Sequence of chain 1.D:
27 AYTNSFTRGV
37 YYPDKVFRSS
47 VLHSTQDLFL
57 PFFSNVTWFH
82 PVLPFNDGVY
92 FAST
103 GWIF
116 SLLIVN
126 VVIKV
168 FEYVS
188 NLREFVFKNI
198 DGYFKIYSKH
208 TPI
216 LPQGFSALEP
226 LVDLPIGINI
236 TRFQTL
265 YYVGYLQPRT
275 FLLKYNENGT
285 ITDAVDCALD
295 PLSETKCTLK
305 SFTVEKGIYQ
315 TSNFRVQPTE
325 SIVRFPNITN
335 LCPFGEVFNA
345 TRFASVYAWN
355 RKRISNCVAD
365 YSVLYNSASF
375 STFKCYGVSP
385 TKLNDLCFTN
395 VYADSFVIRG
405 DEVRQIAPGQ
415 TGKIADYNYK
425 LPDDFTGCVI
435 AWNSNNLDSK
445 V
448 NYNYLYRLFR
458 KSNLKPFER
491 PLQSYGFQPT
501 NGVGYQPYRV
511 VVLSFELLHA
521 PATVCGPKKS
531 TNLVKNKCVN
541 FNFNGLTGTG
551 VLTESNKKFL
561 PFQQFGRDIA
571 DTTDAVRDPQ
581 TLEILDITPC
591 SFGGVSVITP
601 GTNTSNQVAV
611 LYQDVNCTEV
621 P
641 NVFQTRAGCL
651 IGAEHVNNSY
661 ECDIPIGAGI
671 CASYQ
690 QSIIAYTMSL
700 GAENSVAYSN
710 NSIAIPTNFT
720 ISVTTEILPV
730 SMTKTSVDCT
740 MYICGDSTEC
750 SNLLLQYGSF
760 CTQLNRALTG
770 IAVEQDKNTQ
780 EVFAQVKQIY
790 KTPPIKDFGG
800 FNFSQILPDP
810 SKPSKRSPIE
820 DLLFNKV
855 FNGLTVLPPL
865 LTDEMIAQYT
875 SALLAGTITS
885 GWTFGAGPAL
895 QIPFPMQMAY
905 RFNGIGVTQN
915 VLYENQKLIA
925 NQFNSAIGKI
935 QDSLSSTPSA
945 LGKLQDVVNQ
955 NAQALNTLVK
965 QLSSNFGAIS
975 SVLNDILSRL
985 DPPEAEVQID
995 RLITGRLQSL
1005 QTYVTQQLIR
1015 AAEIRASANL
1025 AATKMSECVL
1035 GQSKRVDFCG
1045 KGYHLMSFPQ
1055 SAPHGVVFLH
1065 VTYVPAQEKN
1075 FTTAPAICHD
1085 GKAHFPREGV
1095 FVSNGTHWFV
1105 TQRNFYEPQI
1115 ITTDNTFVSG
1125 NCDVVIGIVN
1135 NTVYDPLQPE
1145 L

The small molecule below binds the protein below.
Small molecule (SMILES): CC(=O)N[C@H]1[C@H](O[C@H]2[C@H](O)[C@@H](NC(C)=O)CO[C@@H]2CO)O[C@H](CO)[C@@H](O)[C@@H]1O

Binding-site contacts:
Ligand atom C1 contacts residue SER803 of chain 1.D at 3.5 Å.
Ligand atom C7 contacts residue ASN801 of chain 1.D at 3.2 Å.
Ligand atom O6 contacts residue GLN804 of chain 1.D at 3.6 Å.
Ligand atom O6 contacts residue SER803 of chain 1.D at 4.1 Å.
Ligand atom C2 contacts residue ASN801 of chain 1.D at 2.5 Å.
Ligand atom C5 contacts residue ASN801 of chain 1.D at 3.8 Å.
Ligand atom C5 contacts residue SER803 of chain 1.D at 3.8 Å.
Ligand atom C8 contacts residue ASN801 of chain 1.D at 4.4 Å.
Ligand atom C1 contacts residue ASN801 of chain 1.D at 1.5 Å.
Ligand atom C3 contacts residue ASN801 of chain 1.D at 3.9 Å.
Ligand atom O7 contacts residue ASN801 of chain 1.D at 3.1 Å (h-bond).
Ligand atom O5 contacts residue ASN801 of chain 1.D at 2.4 Å (h-bond).
Ligand atom N2 contacts residue ASN801 of chain 1.D at 3.0 Å (h-bond).
Ligand atom C4 contacts residue ASN801 of chain 1.D at 4.3 Å.
Ligand atom O5 contacts residue SER803 of chain 1.D at 3.6 Å.